Binding-site contacts:
Ligand atom C2 contacts residue ASN249 of chain 1.B at 2.6 Å.
Ligand atom C5 contacts residue ASN249 of chain 1.B at 3.6 Å.
Ligand atom C8 contacts residue ARG252 of chain 1.B at 4.5 Å.
Ligand atom C3 contacts residue ASN249 of chain 1.B at 3.9 Å.
Ligand atom C7 contacts residue ASN249 of chain 1.B at 3.2 Å.
Ligand atom C1 contacts residue ASN249 of chain 1.B at 1.4 Å.
Ligand atom C8 contacts residue ASN249 of chain 1.B at 3.5 Å.
Ligand atom C4 contacts residue ASN249 of chain 1.B at 4.3 Å.
Ligand atom O5 contacts residue ASN249 of chain 1.B at 2.4 Å (h-bond).
Ligand atom O7 contacts residue ASN249 of chain 1.B at 3.9 Å.
Ligand atom N2 contacts residue ASN249 of chain 1.B at 2.8 Å (h-bond).
Ligand atom C8 contacts residue TRP247 of chain 1.B at 3.4 Å (hydrophobic).
Ligand atom C8 contacts residue ARG248 of chain 1.B at 4.1 Å.

A protein and the small-molecule ligand that binds it are described below.
Small molecule (SMILES): CC(=O)N[C@@H]1[C@@H](O)[C@H](O)[C@@H](CO)O[C@H]1O

Sequence of chain 1.B:
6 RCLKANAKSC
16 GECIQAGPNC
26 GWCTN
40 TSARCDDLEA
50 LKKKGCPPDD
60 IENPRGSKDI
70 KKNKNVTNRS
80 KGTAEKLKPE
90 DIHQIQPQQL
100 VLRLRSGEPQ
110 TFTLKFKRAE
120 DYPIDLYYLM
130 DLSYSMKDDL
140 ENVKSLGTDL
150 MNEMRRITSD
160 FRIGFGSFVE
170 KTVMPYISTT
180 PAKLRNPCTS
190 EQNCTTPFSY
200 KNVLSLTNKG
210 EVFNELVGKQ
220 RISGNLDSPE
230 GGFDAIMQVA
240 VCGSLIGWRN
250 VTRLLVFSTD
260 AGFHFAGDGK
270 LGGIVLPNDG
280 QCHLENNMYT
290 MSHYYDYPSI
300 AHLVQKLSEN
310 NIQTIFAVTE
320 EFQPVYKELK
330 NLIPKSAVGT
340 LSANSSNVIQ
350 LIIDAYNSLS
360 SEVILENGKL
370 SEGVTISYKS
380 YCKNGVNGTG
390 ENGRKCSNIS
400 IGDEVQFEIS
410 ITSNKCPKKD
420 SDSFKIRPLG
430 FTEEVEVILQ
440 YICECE